Sequence of chain 1.A:
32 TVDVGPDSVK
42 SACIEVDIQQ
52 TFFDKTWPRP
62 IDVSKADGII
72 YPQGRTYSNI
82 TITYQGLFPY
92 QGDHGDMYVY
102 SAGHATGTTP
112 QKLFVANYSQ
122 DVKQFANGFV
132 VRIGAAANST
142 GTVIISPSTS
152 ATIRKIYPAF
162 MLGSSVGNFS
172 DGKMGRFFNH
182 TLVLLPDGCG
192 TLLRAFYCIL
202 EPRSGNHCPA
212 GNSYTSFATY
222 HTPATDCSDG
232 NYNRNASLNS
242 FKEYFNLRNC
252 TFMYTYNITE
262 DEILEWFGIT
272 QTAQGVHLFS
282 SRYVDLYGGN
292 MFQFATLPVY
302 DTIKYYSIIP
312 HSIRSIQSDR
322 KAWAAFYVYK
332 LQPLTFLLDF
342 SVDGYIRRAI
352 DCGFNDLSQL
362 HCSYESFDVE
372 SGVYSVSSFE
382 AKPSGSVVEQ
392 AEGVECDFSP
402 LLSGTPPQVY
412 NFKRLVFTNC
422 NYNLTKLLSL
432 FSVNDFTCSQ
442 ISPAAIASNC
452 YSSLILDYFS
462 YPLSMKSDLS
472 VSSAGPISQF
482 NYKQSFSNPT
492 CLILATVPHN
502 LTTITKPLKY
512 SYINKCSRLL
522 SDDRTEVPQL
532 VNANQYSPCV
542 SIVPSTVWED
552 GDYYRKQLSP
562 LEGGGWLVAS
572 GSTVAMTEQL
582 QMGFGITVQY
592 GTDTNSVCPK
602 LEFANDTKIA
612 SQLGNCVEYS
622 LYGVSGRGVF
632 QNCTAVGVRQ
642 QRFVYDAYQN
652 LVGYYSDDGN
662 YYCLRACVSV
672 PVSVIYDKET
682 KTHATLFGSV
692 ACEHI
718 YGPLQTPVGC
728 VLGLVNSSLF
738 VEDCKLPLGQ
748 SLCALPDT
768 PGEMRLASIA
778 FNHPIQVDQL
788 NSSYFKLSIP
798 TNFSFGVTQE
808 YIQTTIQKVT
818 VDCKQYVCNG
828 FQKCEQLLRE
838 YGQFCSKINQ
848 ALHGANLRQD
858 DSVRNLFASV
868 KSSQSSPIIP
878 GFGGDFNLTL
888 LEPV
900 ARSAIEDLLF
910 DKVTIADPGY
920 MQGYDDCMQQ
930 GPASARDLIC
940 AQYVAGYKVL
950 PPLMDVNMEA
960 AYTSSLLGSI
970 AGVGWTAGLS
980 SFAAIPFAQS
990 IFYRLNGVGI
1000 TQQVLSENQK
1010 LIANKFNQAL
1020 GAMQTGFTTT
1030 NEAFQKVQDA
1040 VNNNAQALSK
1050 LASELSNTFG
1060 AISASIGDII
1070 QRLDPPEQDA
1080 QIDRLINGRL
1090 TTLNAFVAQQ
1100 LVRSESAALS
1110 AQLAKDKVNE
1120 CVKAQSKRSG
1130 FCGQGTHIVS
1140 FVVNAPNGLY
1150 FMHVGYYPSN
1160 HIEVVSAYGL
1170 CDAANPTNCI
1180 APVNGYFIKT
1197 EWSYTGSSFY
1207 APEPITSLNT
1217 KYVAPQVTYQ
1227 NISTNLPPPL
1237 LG

Binding-site contacts:
Ligand atom C1 contacts residue ALA138 of chain 1.A at 4.4 Å (hydrophobic).
Ligand atom C6 contacts residue TYR288 of chain 1.A at 4.4 Å (hydrophobic).
Ligand atom C7 contacts residue GLU263 of chain 1.A at 3.8 Å.
Ligand atom C2 contacts residue GLU263 of chain 1.A at 3.7 Å.
Ligand atom C4 contacts residue ASN139 of chain 1.A at 4.3 Å.
Ligand atom N2 contacts residue GLU263 of chain 1.A at 2.9 Å (salt-bridge).
Ligand atom C1 contacts residue TYR288 of chain 1.A at 4.0 Å (hydrophobic).
Ligand atom O7 contacts residue ALA138 of chain 1.A at 3.8 Å.
Ligand atom C3 contacts residue GLU263 of chain 1.A at 3.7 Å.
Ligand atom C3 contacts residue ASN139 of chain 1.A at 3.8 Å.
Ligand atom N2 contacts residue ASN139 of chain 1.A at 2.9 Å (h-bond).
Ligand atom O4 contacts residue ILE264 of chain 1.A at 3.8 Å.
Ligand atom O7 contacts residue TYR288 of chain 1.A at 4.4 Å.
Ligand atom C8 contacts residue GLY135 of chain 1.A at 3.2 Å.
Ligand atom C3 contacts residue ILE264 of chain 1.A at 4.1 Å (hydrophobic).
Ligand atom C8 contacts residue GLU263 of chain 1.A at 3.8 Å.
Ligand atom C8 contacts residue LEU265 of chain 1.A at 4.1 Å (hydrophobic).
Ligand atom C2 contacts residue TYR288 of chain 1.A at 4.5 Å (hydrophobic).
Ligand atom O7 contacts residue ILE264 of chain 1.A at 3.9 Å.
Ligand atom C8 contacts residue ALA138 of chain 1.A at 3.5 Å (hydrophobic).
Ligand atom O3 contacts residue TYR288 of chain 1.A at 4.4 Å.
Ligand atom O3 contacts residue ILE264 of chain 1.A at 3.9 Å.
Ligand atom C5 contacts residue TYR288 of chain 1.A at 3.8 Å (hydrophobic).
Ligand atom C1 contacts residue ASN139 of chain 1.A at 1.4 Å.
Ligand atom O5 contacts residue TYR288 of chain 1.A at 4.2 Å.
Ligand atom N2 contacts residue ILE264 of chain 1.A at 4.3 Å.
Ligand atom C7 contacts residue ASN139 of chain 1.A at 3.5 Å.
Ligand atom O3 contacts residue GLU263 of chain 1.A at 4.2 Å.
Ligand atom O5 contacts residue ASN139 of chain 1.A at 2.3 Å (h-bond).
Ligand atom C2 contacts residue ASN139 of chain 1.A at 2.4 Å.
Ligand atom C8 contacts residue ALA136 of chain 1.A at 3.5 Å (hydrophobic).
Ligand atom C4 contacts residue TYR288 of chain 1.A at 3.9 Å (hydrophobic).
Ligand atom O6 contacts residue TYR288 of chain 1.A at 3.4 Å.
Ligand atom C1 contacts residue GLU263 of chain 1.A at 3.8 Å.
Ligand atom C7 contacts residue ALA138 of chain 1.A at 3.5 Å (hydrophobic).
Ligand atom C5 contacts residue ASN139 of chain 1.A at 3.7 Å.
Ligand atom O6 contacts residue TYR288 of chain 1.A at 4.5 Å.
Ligand atom O7 contacts residue ASN139 of chain 1.A at 3.7 Å.
Ligand atom C6 contacts residue TYR288 of chain 1.A at 4.1 Å (hydrophobic).
Ligand atom N2 contacts residue ALA138 of chain 1.A at 3.9 Å.

A small-molecule ligand and the protein it binds are described below.
Small molecule (SMILES): CC(=O)N[C@H]1[C@H](O[C@H]2[C@H](O)[C@@H](NC(C)=O)CO[C@@H]2CO)O[C@H](CO)[C@@H](O[C@@H]2O[C@H](CO[C@H]3O[C@H](CO)[C@@H](O)[C@H](O)[C@@H]3O)[C@@H](O)[C@H](O[C@H]3O[C@H](CO)[C@@H](O)[C@H](O)[C@@H]3O)[C@@H]2O)[C@@H]1O